Binding-site contacts:
Ligand atom C19 contacts residue TRP286 of chain 1.A at 4.0 Å (hydrophobic).
Ligand atom C27 contacts residue HIS287 of chain 1.A at 3.7 Å.
Ligand atom C26 contacts residue TRP286 of chain 1.A at 4.0 Å (hydrophobic).
Ligand atom N36 contacts residue TRP286 of chain 1.A at 3.9 Å.
Ligand atom N37 contacts residue HIS287 of chain 1.A at 2.8 Å (h-bond).
Ligand atom N36 contacts residue TYR341 of chain 1.A at 3.9 Å.
Ligand atom C46 contacts residue HIS287 of chain 1.A at 3.5 Å.
Ligand atom C32 contacts residue TYR341 of chain 1.A at 3.8 Å (hydrophobic).
Ligand atom C28 contacts residue TRP286 of chain 1.A at 4.2 Å (hydrophobic).
Ligand atom C21 contacts residue TYR72 of chain 1.A at 3.8 Å (hydrophobic).
Ligand atom C44 contacts residue TRP286 of chain 1.A at 3.9 Å (hydrophobic).
Ligand atom C18 contacts residue TRP286 of chain 1.A at 4.1 Å (hydrophobic).
Ligand atom C16 contacts residue TRP286 of chain 1.A at 3.9 Å (hydrophobic).
Ligand atom C45 contacts residue GLN291 of chain 1.A at 4.0 Å.
Ligand atom C17 contacts residue TYR72 of chain 1.A at 4.3 Å (hydrophobic).
Ligand atom C32 contacts residue GLY342 of chain 1.A at 4.2 Å.
Ligand atom C33 contacts residue TYR341 of chain 1.A at 4.3 Å (hydrophobic).
Ligand atom C45 contacts residue LEU289 of chain 1.A at 3.9 Å (hydrophobic).
Ligand atom C27 contacts residue TRP286 of chain 1.A at 4.3 Å (hydrophobic).
Ligand atom C16 contacts residue TYR72 of chain 1.A at 3.3 Å (hydrophobic).
Ligand atom C29 contacts residue TRP286 of chain 1.A at 3.6 Å (hydrophobic).
Ligand atom C32 contacts residue SER293 of chain 1.A at 4.3 Å.
Ligand atom C35 contacts residue SER293 of chain 1.A at 4.2 Å.
Ligand atom C25 contacts residue TRP286 of chain 1.A at 3.8 Å (hydrophobic).
Ligand atom C33 contacts residue GLU292 of chain 1.A at 4.3 Å.
Ligand atom C33 contacts residue SER293 of chain 1.A at 3.1 Å.
Ligand atom C21 contacts residue TRP286 of chain 1.A at 3.9 Å (hydrophobic).
Ligand atom C29 contacts residue TYR72 of chain 1.A at 3.7 Å (hydrophobic).
Ligand atom C20 contacts residue TRP286 of chain 1.A at 4.0 Å (hydrophobic).
Ligand atom C44 contacts residue HIS287 of chain 1.A at 4.4 Å.
Ligand atom C17 contacts residue TRP286 of chain 1.A at 3.9 Å (hydrophobic).
Ligand atom C45 contacts residue TRP286 of chain 1.A at 4.1 Å (hydrophobic).
Ligand atom C42 contacts residue TRP286 of chain 1.A at 3.8 Å (hydrophobic).
Ligand atom C34 contacts residue SER293 of chain 1.A at 3.0 Å.
Ligand atom N37 contacts residue ASP283 of chain 1.A at 4.1 Å.
Ligand atom C26 contacts residue HIS287 of chain 1.A at 3.9 Å.
Ligand atom C31 contacts residue TYR341 of chain 1.A at 4.1 Å (hydrophobic).
Ligand atom N23 contacts residue TRP286 of chain 1.A at 4.1 Å.
Ligand atom C24 contacts residue TRP286 of chain 1.A at 3.7 Å (hydrophobic).
Ligand atom C28 contacts residue TYR72 of chain 1.A at 4.3 Å (hydrophobic).

Sequence of chain 1.A:
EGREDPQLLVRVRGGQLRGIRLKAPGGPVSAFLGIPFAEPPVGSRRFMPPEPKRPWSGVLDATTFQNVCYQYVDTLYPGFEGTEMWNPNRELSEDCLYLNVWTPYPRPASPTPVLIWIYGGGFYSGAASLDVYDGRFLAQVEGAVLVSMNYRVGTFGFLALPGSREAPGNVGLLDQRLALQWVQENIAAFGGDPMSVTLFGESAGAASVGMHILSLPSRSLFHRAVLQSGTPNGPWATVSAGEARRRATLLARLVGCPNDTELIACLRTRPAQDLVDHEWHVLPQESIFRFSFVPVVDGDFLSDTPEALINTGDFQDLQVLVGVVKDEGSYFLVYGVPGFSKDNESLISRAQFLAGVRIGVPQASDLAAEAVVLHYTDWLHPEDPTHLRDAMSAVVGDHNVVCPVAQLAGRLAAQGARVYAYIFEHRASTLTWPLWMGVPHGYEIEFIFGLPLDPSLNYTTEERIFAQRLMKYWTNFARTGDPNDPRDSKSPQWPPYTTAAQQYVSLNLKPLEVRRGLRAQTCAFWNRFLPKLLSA

A protein and the small-molecule ligand that binds it are described below.
Small molecule (SMILES): CC[N+](C)(CC)CCC[n+]1c(-c2ccccc2)c2cc(N)ccc2c2ccc(N)cc21